Sequence of chain 4.A:
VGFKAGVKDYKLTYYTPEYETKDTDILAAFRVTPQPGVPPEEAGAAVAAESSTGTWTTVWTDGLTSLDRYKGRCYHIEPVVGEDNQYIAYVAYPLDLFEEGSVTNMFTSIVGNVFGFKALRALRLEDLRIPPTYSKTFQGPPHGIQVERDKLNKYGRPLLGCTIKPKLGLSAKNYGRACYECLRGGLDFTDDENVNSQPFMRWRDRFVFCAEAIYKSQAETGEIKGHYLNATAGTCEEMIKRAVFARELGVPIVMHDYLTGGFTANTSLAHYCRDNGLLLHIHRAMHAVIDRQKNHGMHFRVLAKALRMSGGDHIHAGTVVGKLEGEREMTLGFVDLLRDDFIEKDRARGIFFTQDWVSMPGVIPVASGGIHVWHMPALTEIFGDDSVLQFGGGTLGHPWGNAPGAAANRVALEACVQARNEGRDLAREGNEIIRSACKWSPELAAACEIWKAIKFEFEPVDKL

Binding-site contacts:
Ligand atom O6 contacts residue ASP203 of chain 4.A at 3.1 Å (salt-bridge).
Ligand atom O4 contacts residue GLY380 of chain 4.A at 3.4 Å (h-bond).
Ligand atom C contacts residue MG1 of chain 4.E at 2.8 Å.
Ligand atom O2 contacts residue MG1 of chain 4.E at 2.2 Å.
Ligand atom C contacts residue LYS175 of chain 4.A at 3.4 Å.
Ligand atom O3P contacts residue THR65 of chain 4.C at 2.6 Å (h-bond).
Ligand atom O2P contacts residue LYS334 of chain 4.A at 2.8 Å (salt-bridge).
Ligand atom O2P contacts residue GLY380 of chain 4.A at 3.3 Å.
Ligand atom O3 contacts residue MG1 of chain 4.E at 2.2 Å.
Ligand atom O4 contacts residue SER379 of chain 4.A at 2.9 Å (h-bond).
Ligand atom O6 contacts residue LYS175 of chain 4.A at 3.3 Å (salt-bridge).
Ligand atom O6P contacts residue ARG295 of chain 4.A at 2.9 Å (salt-bridge).
Ligand atom O2P contacts residue GLY381 of chain 4.A at 2.8 Å (h-bond).
Ligand atom O2P contacts residue THR65 of chain 4.C at 3.4 Å (h-bond).
Ligand atom O6 contacts residue GLU204 of chain 4.A at 3.1 Å (salt-bridge).
Ligand atom C3 contacts residue MG1 of chain 4.E at 3.0 Å.
Ligand atom O7 contacts residue LYS334 of chain 4.A at 2.9 Å (salt-bridge).
Ligand atom O1P contacts residue GLY403 of chain 4.A at 2.8 Å (h-bond).
Ligand atom O3 contacts residue HIS294 of chain 4.A at 2.9 Å (h-bond).
Ligand atom P1 contacts residue THR65 of chain 4.C at 3.5 Å.
Ligand atom O2 contacts residue LYS175 of chain 4.A at 3.0 Å (salt-bridge).
Ligand atom O2 contacts residue THR173 of chain 4.A at 2.8 Å (h-bond).
Ligand atom O6 contacts residue MG1 of chain 4.E at 2.1 Å.
Ligand atom O2 contacts residue KCX201 of chain 4.A at 3.0 Å (h-bond).
Ligand atom O3 contacts residue GLU204 of chain 4.A at 2.9 Å (salt-bridge).
Ligand atom O7 contacts residue GLU60 of chain 4.C at 3.3 Å (salt-bridge).
Ligand atom O4P contacts residue SER379 of chain 4.A at 3.3 Å (h-bond).
Ligand atom O3P contacts residue LYS175 of chain 4.A at 3.3 Å.
Ligand atom C contacts residue ASN123 of chain 4.C at 3.5 Å.
Ligand atom O5P contacts residue ARG295 of chain 4.A at 2.9 Å (salt-bridge).
Ligand atom C3 contacts residue KCX201 of chain 4.A at 3.1 Å.
Ligand atom O4P contacts residue HIS327 of chain 4.A at 2.7 Å (h-bond).
Ligand atom O6 contacts residue ASN123 of chain 4.C at 3.0 Å (h-bond).
Ligand atom O2 contacts residue ASP203 of chain 4.A at 3.4 Å (salt-bridge).
Ligand atom O2P contacts residue TRP66 of chain 4.C at 3.3 Å.
Ligand atom O3 contacts residue KCX201 of chain 4.A at 2.5 Å (h-bond).
Ligand atom O6 contacts residue LYS177 of chain 4.A at 2.8 Å (salt-bridge).
Ligand atom O1 contacts residue LYS175 of chain 4.A at 3.1 Å (salt-bridge).
Ligand atom O3P contacts residue GLY404 of chain 4.A at 2.7 Å (h-bond).
Ligand atom C2 contacts residue MG1 of chain 4.E at 2.8 Å.

This small molecule binds to this protein.
Small molecule (SMILES): O=C(O)[C@@](O)(COP(=O)(O)O)[C@H](O)[C@H](O)COP(=O)(O)O

Sequence of chain 4.C:
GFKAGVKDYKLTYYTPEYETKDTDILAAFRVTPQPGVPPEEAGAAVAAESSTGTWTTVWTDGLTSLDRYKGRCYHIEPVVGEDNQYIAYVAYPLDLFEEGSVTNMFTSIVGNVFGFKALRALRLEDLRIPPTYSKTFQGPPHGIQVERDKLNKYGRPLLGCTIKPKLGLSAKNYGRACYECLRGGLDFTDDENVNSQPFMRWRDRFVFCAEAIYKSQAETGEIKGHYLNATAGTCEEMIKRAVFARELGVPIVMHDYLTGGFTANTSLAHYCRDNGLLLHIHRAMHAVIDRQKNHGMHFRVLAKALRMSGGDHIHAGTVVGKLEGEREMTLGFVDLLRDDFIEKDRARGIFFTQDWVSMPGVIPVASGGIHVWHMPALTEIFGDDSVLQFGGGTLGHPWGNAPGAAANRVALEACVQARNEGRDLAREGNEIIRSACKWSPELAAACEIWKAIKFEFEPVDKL